The protein below binds the small molecule below.
Small molecule (SMILES): CC(=O)N[C@@H]1[C@@H](O)[C@H](O)[C@@H](CO)O[C@H]1O

Binding-site contacts:
Ligand atom C1 contacts residue ASN153 of chain 7.A at 1.4 Å.
Ligand atom C8 contacts residue ASN103 of chain 7.C at 4.5 Å.
Ligand atom O5 contacts residue HIS158 of chain 7.A at 3.1 Å.
Ligand atom O7 contacts residue HIS149 of chain 7.A at 3.3 Å.
Ligand atom C2 contacts residue HIS149 of chain 7.A at 3.6 Å.
Ligand atom C1 contacts residue HIS158 of chain 7.A at 4.0 Å.
Ligand atom C7 contacts residue HIS149 of chain 7.A at 4.2 Å.
Ligand atom C6 contacts residue HIS158 of chain 7.A at 3.8 Å.
Ligand atom C8 contacts residue GLY102 of chain 7.C at 3.3 Å.
Ligand atom O6 contacts residue LYS157 of chain 7.A at 3.8 Å.
Ligand atom C5 contacts residue ASN153 of chain 7.A at 3.7 Å.
Ligand atom O5 contacts residue ASN153 of chain 7.A at 2.4 Å (h-bond).
Ligand atom C1 contacts residue THR155 of chain 7.A at 3.9 Å.
Ligand atom C3 contacts residue ASN153 of chain 7.A at 3.8 Å.
Ligand atom C1 contacts residue HIS149 of chain 7.A at 4.0 Å.
Ligand atom O7 contacts residue ASN153 of chain 7.A at 4.0 Å.
Ligand atom C2 contacts residue ASN153 of chain 7.A at 2.5 Å.
Ligand atom C8 contacts residue TRP101 of chain 7.C at 3.6 Å (hydrophobic).
Ligand atom C6 contacts residue LYS157 of chain 7.A at 3.8 Å.
Ligand atom C5 contacts residue LYS157 of chain 7.A at 4.1 Å.
Ligand atom C7 contacts residue ASN153 of chain 7.A at 3.7 Å.
Ligand atom O5 contacts residue THR155 of chain 7.A at 4.3 Å.
Ligand atom N2 contacts residue ASN153 of chain 7.A at 2.9 Å (h-bond).
Ligand atom N2 contacts residue HIS149 of chain 7.A at 4.3 Å.
Ligand atom C4 contacts residue ASN153 of chain 7.A at 4.2 Å.
Ligand atom O5 contacts residue LYS157 of chain 7.A at 4.5 Å.
Ligand atom C5 contacts residue HIS158 of chain 7.A at 4.1 Å.
Ligand atom O3 contacts residue HIS149 of chain 7.A at 4.4 Å.
Ligand atom O5 contacts residue HIS149 of chain 7.A at 4.1 Å.

Sequence of chain 7.C:
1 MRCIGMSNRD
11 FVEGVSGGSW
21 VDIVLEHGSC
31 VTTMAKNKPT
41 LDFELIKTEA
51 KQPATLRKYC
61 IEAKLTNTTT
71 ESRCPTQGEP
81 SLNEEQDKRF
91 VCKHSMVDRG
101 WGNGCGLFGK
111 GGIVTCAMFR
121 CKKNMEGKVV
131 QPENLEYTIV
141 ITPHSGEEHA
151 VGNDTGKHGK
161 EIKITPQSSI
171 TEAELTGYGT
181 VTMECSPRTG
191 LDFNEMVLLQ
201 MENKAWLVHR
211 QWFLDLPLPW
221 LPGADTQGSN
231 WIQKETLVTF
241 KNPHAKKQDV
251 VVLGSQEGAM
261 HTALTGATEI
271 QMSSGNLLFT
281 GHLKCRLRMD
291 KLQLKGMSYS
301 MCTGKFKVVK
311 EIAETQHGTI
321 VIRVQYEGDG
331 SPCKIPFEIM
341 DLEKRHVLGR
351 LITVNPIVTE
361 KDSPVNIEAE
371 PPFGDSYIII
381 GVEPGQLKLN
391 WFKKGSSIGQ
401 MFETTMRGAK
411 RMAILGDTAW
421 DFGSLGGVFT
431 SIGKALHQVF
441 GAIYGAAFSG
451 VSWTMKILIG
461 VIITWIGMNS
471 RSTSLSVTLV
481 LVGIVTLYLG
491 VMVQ

Sequence of chain 7.A:
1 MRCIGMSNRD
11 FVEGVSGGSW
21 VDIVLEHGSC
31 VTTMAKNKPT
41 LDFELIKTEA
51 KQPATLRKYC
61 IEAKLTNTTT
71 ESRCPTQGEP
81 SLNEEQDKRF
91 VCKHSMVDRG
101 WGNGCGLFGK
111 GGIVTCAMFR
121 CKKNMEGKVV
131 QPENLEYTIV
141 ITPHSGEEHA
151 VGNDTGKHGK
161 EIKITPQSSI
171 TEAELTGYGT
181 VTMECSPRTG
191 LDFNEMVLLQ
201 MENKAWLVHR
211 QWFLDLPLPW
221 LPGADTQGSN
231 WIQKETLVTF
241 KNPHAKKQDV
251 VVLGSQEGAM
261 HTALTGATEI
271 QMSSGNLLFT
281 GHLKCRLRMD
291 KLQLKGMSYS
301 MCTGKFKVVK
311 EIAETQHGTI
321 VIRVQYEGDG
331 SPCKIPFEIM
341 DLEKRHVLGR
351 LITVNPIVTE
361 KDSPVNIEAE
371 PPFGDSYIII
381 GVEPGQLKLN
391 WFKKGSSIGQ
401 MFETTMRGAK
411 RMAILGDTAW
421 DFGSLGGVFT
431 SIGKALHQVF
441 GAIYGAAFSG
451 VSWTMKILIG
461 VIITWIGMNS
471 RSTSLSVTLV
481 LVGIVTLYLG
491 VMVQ